Sequence of chain 2.C:
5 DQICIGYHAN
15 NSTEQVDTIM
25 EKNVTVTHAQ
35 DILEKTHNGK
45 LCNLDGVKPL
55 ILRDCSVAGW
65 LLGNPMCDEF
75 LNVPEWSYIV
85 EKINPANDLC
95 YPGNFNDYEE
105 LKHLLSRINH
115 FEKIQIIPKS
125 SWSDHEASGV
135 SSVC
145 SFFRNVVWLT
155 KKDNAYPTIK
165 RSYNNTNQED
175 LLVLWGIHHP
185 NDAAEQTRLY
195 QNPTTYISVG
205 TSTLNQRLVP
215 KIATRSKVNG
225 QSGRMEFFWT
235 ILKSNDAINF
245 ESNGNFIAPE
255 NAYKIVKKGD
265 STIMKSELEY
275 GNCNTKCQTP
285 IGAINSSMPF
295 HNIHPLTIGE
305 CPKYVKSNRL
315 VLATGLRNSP

A protein and the small-molecule ligand that binds it are described below.
Small molecule (SMILES): CC(=O)N[C@H]1[C@H](O[C@H]2[C@H](O)[C@@H](NC(C)=O)CO[C@@H]2CO)O[C@H](CO)[C@@H](O[C@H]2O[C@H](CO[C@H]3O[C@H](CO)[C@@H](O)[C@H](O)[C@@H]3O)[C@@H](O)[C@H](O[C@H]3O[C@H](CO)[C@@H](O)[C@H](O)[C@@H]3O)[C@@H]2O)[C@@H]1O

Sequence of chain 3.C:
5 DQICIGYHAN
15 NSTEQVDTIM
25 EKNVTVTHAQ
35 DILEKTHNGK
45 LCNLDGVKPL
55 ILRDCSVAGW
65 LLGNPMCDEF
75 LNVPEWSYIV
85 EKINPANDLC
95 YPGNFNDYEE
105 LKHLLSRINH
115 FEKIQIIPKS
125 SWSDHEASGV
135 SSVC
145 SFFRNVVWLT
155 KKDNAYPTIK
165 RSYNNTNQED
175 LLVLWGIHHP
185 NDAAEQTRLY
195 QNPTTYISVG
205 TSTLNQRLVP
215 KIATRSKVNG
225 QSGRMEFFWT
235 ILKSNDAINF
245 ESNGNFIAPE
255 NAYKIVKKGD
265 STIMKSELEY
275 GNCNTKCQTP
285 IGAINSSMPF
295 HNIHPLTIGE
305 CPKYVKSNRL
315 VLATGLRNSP

Binding-site contacts:
Ligand atom O7 contacts residue ASN239 of chain 3.C at 3.4 Å (h-bond).
Ligand atom O4 contacts residue ASN239 of chain 3.C at 3.2 Å (h-bond).
Ligand atom O3 contacts residue ASN239 of chain 3.C at 4.4 Å.
Ligand atom O5 contacts residue ASN239 of chain 3.C at 4.2 Å.
Ligand atom C8 contacts residue ASN239 of chain 3.C at 4.0 Å.
Ligand atom O7 contacts residue ASN168 of chain 3.C at 3.6 Å.
Ligand atom C7 contacts residue ALA241 of chain 3.C at 3.9 Å (hydrophobic).
Ligand atom C8 contacts residue SER220 of chain 2.C at 3.7 Å.
Ligand atom C8 contacts residue ASP240 of chain 3.C at 3.8 Å.
Ligand atom O5 contacts residue ASN168 of chain 3.C at 2.3 Å (h-bond).
Ligand atom C3 contacts residue ASN168 of chain 3.C at 3.7 Å.
Ligand atom C2 contacts residue ASN168 of chain 3.C at 2.4 Å.
Ligand atom C1 contacts residue ASN239 of chain 3.C at 3.5 Å.
Ligand atom C5 contacts residue ASN239 of chain 3.C at 3.4 Å.
Ligand atom C2 contacts residue ASN239 of chain 3.C at 3.4 Å.
Ligand atom O7 contacts residue ALA241 of chain 3.C at 4.2 Å.
Ligand atom C8 contacts residue ALA241 of chain 3.C at 3.4 Å (hydrophobic).
Ligand atom C3 contacts residue ASN239 of chain 3.C at 3.6 Å.
Ligand atom N2 contacts residue ALA241 of chain 3.C at 4.3 Å.
Ligand atom C7 contacts residue ASN239 of chain 3.C at 3.8 Å.
Ligand atom C1 contacts residue ASN168 of chain 3.C at 1.5 Å.
Ligand atom N2 contacts residue ASP240 of chain 3.C at 4.3 Å.
Ligand atom N2 contacts residue ASN168 of chain 3.C at 3.0 Å (h-bond).
Ligand atom C7 contacts residue ASN168 of chain 3.C at 3.6 Å.
Ligand atom C4 contacts residue ASN168 of chain 3.C at 4.2 Å.
Ligand atom C5 contacts residue ASN168 of chain 3.C at 3.7 Å.
Ligand atom N2 contacts residue ASN239 of chain 3.C at 2.7 Å (h-bond).
Ligand atom C4 contacts residue ASN239 of chain 3.C at 3.6 Å.